A small-molecule ligand and the protein it binds are described below.
Small molecule (SMILES): C=C1C[C@H](C[C@H](C)[C@H]2CC[C@H]3/C(=C/C=C4/C[C@@H](O)C[C@H](O)C4=C)CCC[C@]23C)OC1=O

Binding-site contacts:
Ligand atom C29 contacts residue SER73 of chain 1.A at 3.8 Å.
Ligand atom C31 contacts residue ILE107 of chain 1.A at 3.7 Å (hydrophobic).
Ligand atom C27 contacts residue SER114 of chain 1.A at 3.6 Å.
Ligand atom O34 contacts residue SER111 of chain 1.A at 3.4 Å.
Ligand atom C8 contacts residue LEU149 of chain 1.A at 3.8 Å (hydrophobic).
Ligand atom C29 contacts residue ARG110 of chain 1.A at 3.9 Å.
Ligand atom O32 contacts residue SER73 of chain 1.A at 2.8 Å (h-bond).
Ligand atom C25 contacts residue SER111 of chain 1.A at 3.9 Å.
Ligand atom C27 contacts residue TYR34 of chain 1.A at 3.9 Å (hydrophobic).
Ligand atom C20 contacts residue LEU66 of chain 1.A at 3.6 Å (hydrophobic).
Ligand atom C18 contacts residue PHE141 of chain 1.A at 3.7 Å (hydrophobic).
Ligand atom C17 contacts residue PHE141 of chain 1.A at 3.9 Å (hydrophobic).
Ligand atom C18 contacts residue VAL70 of chain 1.A at 3.9 Å (hydrophobic).
Ligand atom C27 contacts residue TYR30 of chain 1.A at 3.7 Å (hydrophobic).
Ligand atom C19 contacts residue PHE141 of chain 1.A at 3.5 Å (hydrophobic).
Ligand atom C30 contacts residue SER73 of chain 1.A at 3.9 Å.
Ligand atom C7 contacts residue LEU149 of chain 1.A at 3.9 Å (hydrophobic).
Ligand atom C23 contacts residue SER111 of chain 1.A at 3.4 Å.
Ligand atom C31 contacts residue SER73 of chain 1.A at 3.3 Å.
Ligand atom C12 contacts residue VAL70 of chain 1.A at 3.8 Å (hydrophobic).
Ligand atom C26 contacts residue SER114 of chain 1.A at 3.7 Å.
Ligand atom C8 contacts residue MET108 of chain 1.A at 3.9 Å (hydrophobic).
Ligand atom C15 contacts residue PHE141 of chain 1.A at 3.6 Å (hydrophobic).
Ligand atom O34 contacts residue TYR30 of chain 1.A at 2.9 Å (h-bond).
Ligand atom C73 contacts residue TYR30 of chain 1.A at 3.9 Å (hydrophobic).
Ligand atom O16 contacts residue PHE141 of chain 1.A at 3.6 Å.
Ligand atom C26 contacts residue CYS124 of chain 1.A at 3.6 Å (hydrophobic).
Ligand atom O34 contacts residue SER114 of chain 1.A at 2.7 Å (h-bond).
Ligand atom O16 contacts residue PHE233 of chain 1.A at 3.2 Å.
Ligand atom C24 contacts residue SER111 of chain 1.A at 3.7 Å.
Ligand atom C17 contacts residue VAL70 of chain 1.A at 3.7 Å (hydrophobic).
Ligand atom C24 contacts residue TRP122 of chain 1.A at 3.8 Å (hydrophobic).
Ligand atom C20 contacts residue LEU63 of chain 1.A at 3.5 Å (hydrophobic).
Ligand atom O21 contacts residue VAL70 of chain 1.A at 3.9 Å.
Ligand atom C22 contacts residue VAL70 of chain 1.A at 3.8 Å (hydrophobic).
Ligand atom C1 contacts residue VAL136 of chain 1.A at 3.9 Å (hydrophobic).
Ligand atom C3 contacts residue TRP122 of chain 1.A at 3.6 Å (hydrophobic).
Ligand atom C11 contacts residue VAL136 of chain 1.A at 3.6 Å (hydrophobic).
Ligand atom O32 contacts residue ARG110 of chain 1.A at 3.0 Å (salt-bridge).
Ligand atom C20 contacts residue ALA67 of chain 1.A at 3.5 Å (hydrophobic).

Sequence of chain 1.A:
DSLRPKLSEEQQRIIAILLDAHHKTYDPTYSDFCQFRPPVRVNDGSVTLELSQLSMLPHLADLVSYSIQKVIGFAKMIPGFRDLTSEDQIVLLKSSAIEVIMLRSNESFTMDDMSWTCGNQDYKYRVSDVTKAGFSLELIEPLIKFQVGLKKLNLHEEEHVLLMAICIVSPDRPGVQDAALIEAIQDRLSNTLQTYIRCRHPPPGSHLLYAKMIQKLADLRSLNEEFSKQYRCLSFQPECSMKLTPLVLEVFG